Sequence of chain 29.A:
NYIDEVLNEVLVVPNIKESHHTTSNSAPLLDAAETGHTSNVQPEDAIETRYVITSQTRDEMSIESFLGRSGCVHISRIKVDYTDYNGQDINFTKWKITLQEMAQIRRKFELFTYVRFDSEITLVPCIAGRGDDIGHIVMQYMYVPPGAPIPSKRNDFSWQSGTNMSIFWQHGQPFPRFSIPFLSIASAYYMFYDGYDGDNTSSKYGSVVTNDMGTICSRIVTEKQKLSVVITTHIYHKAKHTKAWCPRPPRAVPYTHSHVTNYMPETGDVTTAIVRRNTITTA

Binding-site contacts:
Ligand atom C21 contacts residue ILE101 of chain 29.A at 4.0 Å (hydrophobic).
Ligand atom C6 contacts residue THR102 of chain 29.A at 4.3 Å.
Ligand atom C13 contacts residue THR102 of chain 29.A at 4.3 Å.
Ligand atom C21 contacts residue ILE220 of chain 29.A at 3.5 Å (hydrophobic).
Ligand atom C3 contacts residue TYR193 of chain 29.A at 3.8 Å (hydrophobic).
Ligand atom C7 contacts residue THR102 of chain 29.A at 4.2 Å.
Ligand atom C16 contacts residue ILE101 of chain 29.A at 3.5 Å (hydrophobic).
Ligand atom C8 contacts residue PHE121 of chain 29.A at 4.3 Å (hydrophobic).
Ligand atom C3 contacts residue PHE121 of chain 29.A at 4.4 Å (hydrophobic).
Ligand atom C20 contacts residue ILE125 of chain 29.A at 3.4 Å (hydrophobic).
Ligand atom C10 contacts residue HIS241 of chain 29.A at 3.6 Å.
Ligand atom C13 contacts residue ILE101 of chain 29.A at 3.4 Å (hydrophobic).
Ligand atom C3 contacts residue LEU103 of chain 29.A at 4.2 Å (hydrophobic).
Ligand atom C16 contacts residue TYR147 of chain 29.A at 4.3 Å (hydrophobic).
Ligand atom C18 contacts residue ILE220 of chain 29.A at 4.3 Å (hydrophobic).
Ligand atom C1 contacts residue MET195 of chain 29.A at 4.3 Å (hydrophobic).
Ligand atom C18 contacts residue ILE125 of chain 29.A at 4.2 Å (hydrophobic).
Ligand atom C15 contacts residue ILE101 of chain 29.A at 4.1 Å (hydrophobic).
Ligand atom C17 contacts residue TYR147 of chain 29.A at 4.0 Å (hydrophobic).
Ligand atom N5 contacts residue MET217 of chain 29.A at 3.3 Å (h-bond).
Ligand atom C21 contacts residue TYR147 of chain 29.A at 2.7 Å (hydrophobic).
Ligand atom C10 contacts residue SER123 of chain 29.A at 4.2 Å.
Ligand atom C17 contacts residue ILE220 of chain 29.A at 3.9 Å (hydrophobic).
Ligand atom C18 contacts residue PHE182 of chain 29.A at 4.0 Å (hydrophobic).
Ligand atom O2 contacts residue TYR193 of chain 29.A at 3.4 Å.
Ligand atom C14 contacts residue LEU187 of chain 29.A at 4.3 Å (hydrophobic).
Ligand atom C1 contacts residue TYR194 of chain 29.A at 4.2 Å (hydrophobic).
Ligand atom N4 contacts residue TYR193 of chain 29.A at 3.5 Å.
Ligand atom O2 contacts residue MET195 of chain 29.A at 4.4 Å.
Ligand atom C11 contacts residue HIS241 of chain 29.A at 3.7 Å.
Ligand atom C19 contacts residue ILE125 of chain 29.A at 3.2 Å (hydrophobic).
Ligand atom N5 contacts residue TYR193 of chain 29.A at 4.0 Å.
Ligand atom N4 contacts residue MET217 of chain 29.A at 3.3 Å.
Ligand atom C14 contacts residue ILE101 of chain 29.A at 4.1 Å (hydrophobic).
Ligand atom C1 contacts residue TYR193 of chain 29.A at 3.8 Å (hydrophobic).
Ligand atom C14 contacts residue MET217 of chain 29.A at 3.9 Å (hydrophobic).
Ligand atom C17 contacts residue ILE101 of chain 29.A at 3.8 Å (hydrophobic).
Ligand atom C8 contacts residue LEU103 of chain 29.A at 3.1 Å (hydrophobic).
Ligand atom C1 contacts residue ASN215 of chain 29.A at 3.6 Å.
Ligand atom C7 contacts residue LEU103 of chain 29.A at 3.2 Å (hydrophobic).

The small molecule below binds the protein below.
Small molecule (SMILES): COc1ccc(N2CCN(c3cccc(C)c3)CC2)nn1